Binding-site contacts:
Ligand atom C1 contacts residue MET433 of chain 1.C at 3.9 Å (hydrophobic).
Ligand atom C13 contacts residue MET433 of chain 1.C at 3.6 Å (hydrophobic).
Ligand atom C10 contacts residue TYR89 of chain 1.C at 3.8 Å (hydrophobic).
Ligand atom C17 contacts residue MET433 of chain 1.C at 3.5 Å (hydrophobic).
Ligand atom C9 contacts residue TYR76 of chain 1.C at 3.7 Å (hydrophobic).
Ligand atom C12 contacts residue PHE83 of chain 1.C at 3.7 Å (hydrophobic).
Ligand atom N2 contacts residue LEU329 of chain 1.C at 3.6 Å.
Ligand atom C10 contacts residue PHE83 of chain 1.C at 3.9 Å (hydrophobic).
Ligand atom CL1 contacts residue HEM1 of chain 1.I at 3.7 Å.
Ligand atom C5 contacts residue HEM1 of chain 1.I at 3.0 Å.
Ligand atom C18 contacts residue MET433 of chain 1.C at 3.6 Å (hydrophobic).
Ligand atom O1 contacts residue PHE263 of chain 1.C at 3.8 Å.
Ligand atom N5 contacts residue MET333 of chain 1.C at 3.2 Å.
Ligand atom N3 contacts residue ALA264 of chain 1.C at 3.9 Å.
Ligand atom C14 contacts residue MET79 of chain 1.C at 3.6 Å (hydrophobic).
Ligand atom C26 contacts residue PHE187 of chain 1.C at 3.9 Å (hydrophobic).
Ligand atom CL2 contacts residue PHE263 of chain 1.C at 3.4 Å.
Ligand atom C24 contacts residue PHE21 of chain 1.C at 3.6 Å (hydrophobic).
Ligand atom O1 contacts residue MET433 of chain 1.C at 3.6 Å.
Ligand atom N3 contacts residue HEM1 of chain 1.I at 2.0 Å.
Ligand atom C23 contacts residue PHE21 of chain 1.C at 3.8 Å (hydrophobic).
Ligand atom C11 contacts residue PHE83 of chain 1.C at 3.3 Å (hydrophobic).
Ligand atom CL2 contacts residue ALA260 of chain 1.C at 3.9 Å.
Ligand atom C5 contacts residue THR268 of chain 1.C at 3.7 Å.
Ligand atom C4 contacts residue LEU329 of chain 1.C at 3.9 Å (hydrophobic).
Ligand atom C6 contacts residue HEM1 of chain 1.I at 3.0 Å.
Ligand atom C5 contacts residue ALA264 of chain 1.C at 3.2 Å (hydrophobic).
Ligand atom C9 contacts residue TYR89 of chain 1.C at 3.2 Å (hydrophobic).
Ligand atom C4 contacts residue THR268 of chain 1.C at 3.6 Å.
Ligand atom C15 contacts residue PHE78 of chain 1.C at 3.3 Å (hydrophobic).
Ligand atom C3 contacts residue LEU329 of chain 1.C at 3.6 Å (hydrophobic).
Ligand atom N4 contacts residue MET333 of chain 1.C at 3.8 Å.
Ligand atom CL2 contacts residue ALA264 of chain 1.C at 3.5 Å.
Ligand atom N4 contacts residue PRO183 of chain 1.C at 3.9 Å.
Ligand atom C14 contacts residue PHE78 of chain 1.C at 3.7 Å (hydrophobic).
Ligand atom C4 contacts residue ALA264 of chain 1.C at 3.3 Å (hydrophobic).
Ligand atom O1 contacts residue VAL434 of chain 1.C at 3.6 Å.
Ligand atom C8 contacts residue TYR76 of chain 1.C at 3.4 Å (hydrophobic).
Ligand atom C18 contacts residue LEU329 of chain 1.C at 3.3 Å (hydrophobic).
Ligand atom CL1 contacts residue TYR89 of chain 1.C at 3.6 Å.

Sequence of chain 1.C:
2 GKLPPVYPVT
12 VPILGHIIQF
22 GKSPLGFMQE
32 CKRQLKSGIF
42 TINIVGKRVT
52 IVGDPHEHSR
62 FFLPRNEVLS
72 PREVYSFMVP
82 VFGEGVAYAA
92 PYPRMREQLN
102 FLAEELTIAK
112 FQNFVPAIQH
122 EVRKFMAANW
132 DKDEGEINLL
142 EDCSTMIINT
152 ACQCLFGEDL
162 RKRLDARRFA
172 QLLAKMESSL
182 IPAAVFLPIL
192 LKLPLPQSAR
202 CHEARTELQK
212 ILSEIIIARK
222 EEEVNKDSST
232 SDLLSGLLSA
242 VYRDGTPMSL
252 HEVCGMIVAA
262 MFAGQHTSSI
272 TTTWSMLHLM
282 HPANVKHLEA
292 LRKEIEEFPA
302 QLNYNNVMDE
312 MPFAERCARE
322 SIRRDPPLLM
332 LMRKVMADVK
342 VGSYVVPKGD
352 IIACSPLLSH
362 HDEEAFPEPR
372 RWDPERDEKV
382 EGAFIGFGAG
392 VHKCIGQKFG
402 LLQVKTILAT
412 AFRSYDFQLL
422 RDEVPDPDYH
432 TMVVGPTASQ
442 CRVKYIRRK

This small molecule binds to this protein.
Small molecule (SMILES): O=C(N[C@@H](Cn1ccnc1)c1ccc(Cl)cc1Cl)c1ccc(-c2nnc(-c3ccccc3)o2)cc1